Binding-site contacts:
Ligand atom C21 contacts residue LEU370 of chain 1.A at 3.2 Å (hydrophobic).
Ligand atom C15 contacts residue LEU633 of chain 1.A at 3.7 Å (hydrophobic).
Ligand atom C11 contacts residue THR373 of chain 1.A at 4.4 Å.
Ligand atom C27 contacts residue LEU677 of chain 1.A at 3.7 Å (hydrophobic).
Ligand atom C1 contacts residue LEU375 of chain 1.A at 3.9 Å (hydrophobic).
Ligand atom C12 contacts residue LEU699 of chain 1.A at 3.9 Å (hydrophobic).
Ligand atom C24 contacts residue TYR640 of chain 1.A at 4.2 Å (hydrophobic).
Ligand atom C1 contacts residue THR373 of chain 1.A at 3.6 Å.
Ligand atom C21 contacts residue MET684 of chain 1.A at 4.0 Å (hydrophobic).
Ligand atom C3 contacts residue LEU375 of chain 1.A at 4.3 Å (hydrophobic).
Ligand atom C16 contacts residue LEU633 of chain 1.A at 4.1 Å (hydrophobic).
Ligand atom C2 contacts residue THR373 of chain 1.A at 4.0 Å.
Ligand atom C11 contacts residue LEU699 of chain 1.A at 4.3 Å (hydrophobic).
Ligand atom C21 contacts residue MET681 of chain 1.A at 4.5 Å (hydrophobic).
Ligand atom C20 contacts residue LEU370 of chain 1.A at 4.2 Å (hydrophobic).
Ligand atom C2 contacts residue LEU375 of chain 1.A at 4.3 Å (hydrophobic).
Ligand atom C27 contacts residue TYR640 of chain 1.A at 3.8 Å (hydrophobic).
Ligand atom C26 contacts residue TYR640 of chain 1.A at 3.8 Å (hydrophobic).
Ligand atom C25 contacts residue TYR640 of chain 1.A at 4.3 Å (hydrophobic).

Sequence of chain 1.A:
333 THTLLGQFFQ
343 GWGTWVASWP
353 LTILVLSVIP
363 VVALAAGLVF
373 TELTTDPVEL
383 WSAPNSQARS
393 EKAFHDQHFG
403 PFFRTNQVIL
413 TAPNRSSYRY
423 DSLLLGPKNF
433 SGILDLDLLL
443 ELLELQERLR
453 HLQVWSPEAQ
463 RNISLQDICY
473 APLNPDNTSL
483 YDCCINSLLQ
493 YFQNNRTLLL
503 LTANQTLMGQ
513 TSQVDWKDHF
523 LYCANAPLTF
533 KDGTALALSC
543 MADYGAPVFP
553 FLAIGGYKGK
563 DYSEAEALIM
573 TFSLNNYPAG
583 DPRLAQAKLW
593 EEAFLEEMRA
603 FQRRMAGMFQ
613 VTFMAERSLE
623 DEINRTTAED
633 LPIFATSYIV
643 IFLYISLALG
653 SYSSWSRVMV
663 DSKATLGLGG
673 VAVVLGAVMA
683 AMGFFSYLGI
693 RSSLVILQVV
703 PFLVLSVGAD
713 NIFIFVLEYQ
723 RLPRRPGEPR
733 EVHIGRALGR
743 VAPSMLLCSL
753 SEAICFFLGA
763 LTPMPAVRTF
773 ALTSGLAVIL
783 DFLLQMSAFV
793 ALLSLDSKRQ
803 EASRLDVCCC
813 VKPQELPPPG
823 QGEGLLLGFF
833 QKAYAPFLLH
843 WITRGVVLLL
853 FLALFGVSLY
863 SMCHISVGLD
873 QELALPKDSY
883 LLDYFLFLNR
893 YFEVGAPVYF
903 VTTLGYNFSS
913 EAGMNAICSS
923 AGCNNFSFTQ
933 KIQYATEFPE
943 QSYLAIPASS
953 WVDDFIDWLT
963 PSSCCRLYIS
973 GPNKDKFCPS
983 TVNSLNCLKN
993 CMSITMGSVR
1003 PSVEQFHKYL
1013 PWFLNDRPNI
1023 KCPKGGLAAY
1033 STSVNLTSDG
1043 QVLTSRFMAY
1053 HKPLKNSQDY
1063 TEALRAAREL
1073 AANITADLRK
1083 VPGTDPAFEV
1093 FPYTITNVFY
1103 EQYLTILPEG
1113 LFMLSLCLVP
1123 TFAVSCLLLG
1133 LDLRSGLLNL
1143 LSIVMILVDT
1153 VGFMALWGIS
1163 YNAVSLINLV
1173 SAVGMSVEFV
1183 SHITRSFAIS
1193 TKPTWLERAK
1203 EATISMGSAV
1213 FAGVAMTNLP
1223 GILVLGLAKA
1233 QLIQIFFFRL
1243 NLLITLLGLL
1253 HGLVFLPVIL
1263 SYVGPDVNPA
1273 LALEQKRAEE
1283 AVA

This small molecule binds to this protein.
Small molecule (SMILES): CC(C)CCC[C@@H](C)[C@H]1CC[C@H]2[C@@H]3CC=C4C[C@@H](O)CC[C@]4(C)[C@H]3CC[C@]12C